Sequence of chain 1.B:
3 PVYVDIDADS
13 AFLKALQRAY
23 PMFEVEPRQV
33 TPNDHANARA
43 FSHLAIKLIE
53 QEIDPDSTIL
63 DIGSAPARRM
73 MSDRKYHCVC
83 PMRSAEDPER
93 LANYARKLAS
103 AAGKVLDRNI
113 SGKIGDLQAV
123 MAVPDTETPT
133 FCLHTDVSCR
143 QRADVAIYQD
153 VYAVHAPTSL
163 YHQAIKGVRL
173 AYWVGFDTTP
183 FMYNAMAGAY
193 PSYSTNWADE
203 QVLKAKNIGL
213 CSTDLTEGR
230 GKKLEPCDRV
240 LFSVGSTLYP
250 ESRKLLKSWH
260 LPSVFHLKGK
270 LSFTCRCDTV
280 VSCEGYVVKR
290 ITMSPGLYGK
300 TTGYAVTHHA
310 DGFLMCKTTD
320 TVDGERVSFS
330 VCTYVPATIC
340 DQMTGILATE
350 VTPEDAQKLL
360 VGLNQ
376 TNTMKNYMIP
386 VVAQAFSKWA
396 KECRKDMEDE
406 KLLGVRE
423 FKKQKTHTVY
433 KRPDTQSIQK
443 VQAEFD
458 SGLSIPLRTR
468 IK

The small molecule below binds the protein below.
Small molecule (SMILES): Cn1cnc2nc(N)[nH]c(=O)c21

Binding-site contacts:
Ligand atom C9 contacts residue PHE241 of chain 1.B at 4.3 Å (hydrophobic).
Ligand atom N8 contacts residue TYR154 of chain 1.B at 3.1 Å.
Ligand atom N8 contacts residue TYR248 of chain 1.B at 3.7 Å.
Ligand atom N4 contacts residue ASP152 of chain 1.B at 3.4 Å.
Ligand atom N11 contacts residue TYR154 of chain 1.B at 3.5 Å.
Ligand atom N11 contacts residue VAL243 of chain 1.B at 4.2 Å.
Ligand atom C5 contacts residue ASP152 of chain 1.B at 3.9 Å.
Ligand atom C12 contacts residue TYR154 of chain 1.B at 3.4 Å (hydrophobic).
Ligand atom O7 contacts residue TYR248 of chain 1.B at 4.1 Å.
Ligand atom C5 contacts residue GLU250 of chain 1.B at 3.9 Å.
Ligand atom N4 contacts residue TYR248 of chain 1.B at 4.0 Å.
Ligand atom N4 contacts residue TYR154 of chain 1.B at 4.2 Å.
Ligand atom N2 contacts residue ASP152 of chain 1.B at 4.0 Å.
Ligand atom C9 contacts residue TYR248 of chain 1.B at 3.6 Å (hydrophobic).
Ligand atom N8 contacts residue GLU250 of chain 1.B at 1.3 Å (salt-bridge).
Ligand atom C1 contacts residue ASP152 of chain 1.B at 3.2 Å.
Ligand atom O7 contacts residue ASP152 of chain 1.B at 3.7 Å.
Ligand atom C3 contacts residue TYR248 of chain 1.B at 4.1 Å (hydrophobic).
Ligand atom C9 contacts residue GLU250 of chain 1.B at 2.2 Å.
Ligand atom C9 contacts residue TYR154 of chain 1.B at 3.4 Å (hydrophobic).
Ligand atom C12 contacts residue GLU250 of chain 1.B at 4.2 Å.
Ligand atom N10 contacts residue PHE241 of chain 1.B at 3.0 Å.
Ligand atom C3 contacts residue ASP152 of chain 1.B at 3.3 Å.
Ligand atom N2 contacts residue TYR154 of chain 1.B at 4.1 Å.
Ligand atom N10 contacts residue TYR248 of chain 1.B at 3.9 Å.
Ligand atom C5 contacts residue TYR154 of chain 1.B at 3.5 Å (hydrophobic).
Ligand atom O7 contacts residue TYR154 of chain 1.B at 3.8 Å.
Ligand atom N2 contacts residue TYR248 of chain 1.B at 4.1 Å.
Ligand atom C6 contacts residue TYR154 of chain 1.B at 3.3 Å (hydrophobic).
Ligand atom O7 contacts residue GLU250 of chain 1.B at 3.0 Å (salt-bridge).
Ligand atom N10 contacts residue GLU250 of chain 1.B at 2.5 Å (salt-bridge).
Ligand atom C5 contacts residue TYR248 of chain 1.B at 3.8 Å (hydrophobic).
Ligand atom C12 contacts residue TYR248 of chain 1.B at 4.0 Å (hydrophobic).
Ligand atom C6 contacts residue GLU250 of chain 1.B at 2.5 Å.
Ligand atom C6 contacts residue ASP152 of chain 1.B at 4.0 Å.
Ligand atom C6 contacts residue TYR248 of chain 1.B at 3.8 Å (hydrophobic).
Ligand atom N11 contacts residue GLU250 of chain 1.B at 3.6 Å (salt-bridge).
Ligand atom N10 contacts residue TYR154 of chain 1.B at 4.1 Å.
Ligand atom N11 contacts residue TYR248 of chain 1.B at 3.8 Å.
Ligand atom N11 contacts residue PHE178 of chain 1.B at 4.1 Å.